Sequence of chain 1.B:
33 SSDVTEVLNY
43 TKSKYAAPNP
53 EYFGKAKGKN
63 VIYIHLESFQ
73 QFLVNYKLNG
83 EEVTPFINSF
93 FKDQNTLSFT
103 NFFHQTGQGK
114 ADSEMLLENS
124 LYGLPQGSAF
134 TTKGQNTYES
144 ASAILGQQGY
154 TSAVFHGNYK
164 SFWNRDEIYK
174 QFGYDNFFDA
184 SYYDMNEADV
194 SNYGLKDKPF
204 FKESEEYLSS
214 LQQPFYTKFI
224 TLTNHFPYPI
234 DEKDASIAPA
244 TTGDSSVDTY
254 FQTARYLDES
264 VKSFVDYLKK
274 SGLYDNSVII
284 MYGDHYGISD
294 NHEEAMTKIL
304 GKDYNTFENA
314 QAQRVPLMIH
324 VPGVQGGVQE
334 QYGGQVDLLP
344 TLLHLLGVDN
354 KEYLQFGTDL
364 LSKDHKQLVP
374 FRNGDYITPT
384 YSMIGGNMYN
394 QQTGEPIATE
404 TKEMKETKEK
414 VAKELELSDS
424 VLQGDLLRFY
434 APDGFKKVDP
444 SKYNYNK

Binding-site contacts:
Ligand atom O8 contacts residue PHE229 of chain 1.B at 3.6 Å.
Ligand atom O10 contacts residue PHE229 of chain 1.B at 4.4 Å.
Ligand atom O9 contacts residue HIS295 of chain 1.B at 4.3 Å.
Ligand atom P1 contacts residue SER292 of chain 1.B at 3.3 Å.
Ligand atom C2 contacts residue LYS112 of chain 1.B at 4.3 Å.
Ligand atom O4 contacts residue SER292 of chain 1.B at 3.5 Å (h-bond).
Ligand atom O8 contacts residue SER292 of chain 1.B at 3.3 Å (h-bond).
Ligand atom O8 contacts residue HIS295 of chain 1.B at 2.8 Å (h-bond).
Ligand atom O2 contacts residue TYR289 of chain 1.B at 2.8 Å (h-bond).
Ligand atom O2 contacts residue SER292 of chain 1.B at 4.1 Å.
Ligand atom C4 contacts residue PHE229 of chain 1.B at 4.0 Å (hydrophobic).
Ligand atom O9 contacts residue SER292 of chain 1.B at 2.6 Å (h-bond).
Ligand atom P1 contacts residue ASN294 of chain 1.B at 4.1 Å.
Ligand atom C2 contacts residue TYR289 of chain 1.B at 3.3 Å (hydrophobic).
Ligand atom O2 contacts residue LYS112 of chain 1.B at 4.5 Å.
Ligand atom O3 contacts residue PHE229 of chain 1.B at 4.0 Å.
Ligand atom C2 contacts residue SER292 of chain 1.B at 4.5 Å.
Ligand atom O9 contacts residue ASN294 of chain 1.B at 2.7 Å (h-bond).
Ligand atom P1 contacts residue HIS295 of chain 1.B at 4.0 Å.

A protein and the small-molecule ligand that binds it are described below.
Small molecule (SMILES): O=P([O-])([O-])OCC(O)CO